Sequence of chain 1.A:
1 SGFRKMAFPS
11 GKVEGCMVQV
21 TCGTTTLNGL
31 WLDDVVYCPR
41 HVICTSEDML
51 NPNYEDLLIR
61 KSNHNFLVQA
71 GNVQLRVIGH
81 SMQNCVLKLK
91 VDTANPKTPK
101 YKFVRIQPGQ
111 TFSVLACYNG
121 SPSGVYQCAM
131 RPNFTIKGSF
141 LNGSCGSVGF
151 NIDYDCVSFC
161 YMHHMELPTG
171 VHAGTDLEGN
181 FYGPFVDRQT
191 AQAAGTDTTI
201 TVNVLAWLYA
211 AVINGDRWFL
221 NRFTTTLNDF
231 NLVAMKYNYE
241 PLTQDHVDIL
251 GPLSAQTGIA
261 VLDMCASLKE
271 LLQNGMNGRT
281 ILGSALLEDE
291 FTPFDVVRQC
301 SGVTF

This protein binds this small molecule.
Small molecule (SMILES): O=C(Cc1cc(F)ccc1F)Nc1cncc2ccccc12

Sequence of chain 1.B:
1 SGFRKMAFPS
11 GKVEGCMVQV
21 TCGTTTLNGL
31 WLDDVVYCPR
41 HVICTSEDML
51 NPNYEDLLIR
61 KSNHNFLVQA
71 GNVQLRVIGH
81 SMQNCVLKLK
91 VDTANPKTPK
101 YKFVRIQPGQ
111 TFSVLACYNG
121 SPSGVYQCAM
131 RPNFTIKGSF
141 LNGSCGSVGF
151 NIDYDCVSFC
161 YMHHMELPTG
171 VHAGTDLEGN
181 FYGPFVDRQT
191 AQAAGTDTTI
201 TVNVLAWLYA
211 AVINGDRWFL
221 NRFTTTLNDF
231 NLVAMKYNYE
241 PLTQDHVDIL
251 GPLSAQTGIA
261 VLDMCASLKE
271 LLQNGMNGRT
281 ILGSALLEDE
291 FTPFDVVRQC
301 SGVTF

Binding-site contacts:
Ligand atom F contacts residue MET165 of chain 1.A at 3.7 Å.
Ligand atom C10 contacts residue LEU141 of chain 1.A at 3.7 Å (hydrophobic).
Ligand atom F contacts residue ASP187 of chain 1.A at 3.3 Å.
Ligand atom C16 contacts residue MET49 of chain 1.A at 3.6 Å (hydrophobic).
Ligand atom C11 contacts residue PHE140 of chain 1.A at 3.8 Å (hydrophobic).
Ligand atom O contacts residue GLU166 of chain 1.A at 3.0 Å (salt-bridge).
Ligand atom O contacts residue MET165 of chain 1.A at 3.3 Å.
Ligand atom C10 contacts residue ASN142 of chain 1.A at 3.9 Å.
Ligand atom C1 contacts residue MET165 of chain 1.A at 3.4 Å (hydrophobic).
Ligand atom N1 contacts residue HIS163 of chain 1.A at 2.8 Å (h-bond).
Ligand atom N1 contacts residue PHE140 of chain 1.A at 3.8 Å.
Ligand atom N1 contacts residue SER144 of chain 1.A at 3.6 Å.
Ligand atom N1 contacts residue GLU166 of chain 1.A at 3.8 Å.
Ligand atom C2 contacts residue GLN189 of chain 1.A at 3.5 Å.
Ligand atom F1 contacts residue GLN189 of chain 1.A at 2.9 Å.
Ligand atom C11 contacts residue GLU166 of chain 1.A at 3.5 Å.
Ligand atom F contacts residue HIS164 of chain 1.A at 3.9 Å.
Ligand atom N contacts residue CYS145 of chain 1.A at 3.8 Å.
Ligand atom C10 contacts residue GLU166 of chain 1.A at 3.7 Å.
Ligand atom C12 contacts residue ASN142 of chain 1.A at 3.9 Å.
Ligand atom C9 contacts residue LEU141 of chain 1.A at 3.6 Å (hydrophobic).
Ligand atom C2 contacts residue MET165 of chain 1.A at 3.8 Å (hydrophobic).
Ligand atom C9 contacts residue HIS163 of chain 1.A at 3.9 Å.
Ligand atom C3 contacts residue GLN189 of chain 1.A at 3.6 Å.
Ligand atom C1 contacts residue ARG188 of chain 1.A at 3.8 Å.
Ligand atom C9 contacts residue PHE140 of chain 1.A at 3.5 Å (hydrophobic).
Ligand atom C8 contacts residue HIS163 of chain 1.A at 3.3 Å.
Ligand atom C11 contacts residue LEU141 of chain 1.A at 3.7 Å (hydrophobic).
Ligand atom C16 contacts residue HIS164 of chain 1.A at 3.4 Å.
Ligand atom F contacts residue HIS41 of chain 1.A at 3.6 Å.
Ligand atom C contacts residue MET165 of chain 1.A at 3.6 Å (hydrophobic).
Ligand atom C4 contacts residue MET49 of chain 1.A at 3.8 Å (hydrophobic).
Ligand atom N1 contacts residue LEU141 of chain 1.A at 3.9 Å.
Ligand atom C8 contacts residue GLU166 of chain 1.A at 3.8 Å.
Ligand atom C16 contacts residue HIS41 of chain 1.A at 3.7 Å.
Ligand atom C contacts residue MET49 of chain 1.A at 3.8 Å (hydrophobic).
Ligand atom C8 contacts residue CYS145 of chain 1.A at 3.8 Å (hydrophobic).
Ligand atom C9 contacts residue GLU166 of chain 1.A at 3.4 Å.
Ligand atom C11 contacts residue ASN142 of chain 1.A at 3.7 Å.
Ligand atom C16 contacts residue MET165 of chain 1.A at 3.6 Å (hydrophobic).